Sequence of chain 1.E:
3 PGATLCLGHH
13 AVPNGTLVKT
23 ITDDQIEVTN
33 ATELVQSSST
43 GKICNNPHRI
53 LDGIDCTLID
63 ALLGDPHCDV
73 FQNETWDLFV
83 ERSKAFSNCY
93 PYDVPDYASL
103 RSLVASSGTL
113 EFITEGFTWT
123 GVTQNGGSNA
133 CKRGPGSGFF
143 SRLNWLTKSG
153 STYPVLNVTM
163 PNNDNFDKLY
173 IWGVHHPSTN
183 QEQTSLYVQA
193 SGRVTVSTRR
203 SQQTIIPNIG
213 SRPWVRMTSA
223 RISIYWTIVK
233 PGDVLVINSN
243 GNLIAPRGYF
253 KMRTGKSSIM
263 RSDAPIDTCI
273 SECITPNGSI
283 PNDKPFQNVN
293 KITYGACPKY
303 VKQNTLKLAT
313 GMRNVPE

Binding-site contacts:
Ligand atom C1 contacts residue ASN131 of chain 1.E at 3.7 Å.
Ligand atom O8 contacts residue TRP147 of chain 1.E at 3.9 Å.
Ligand atom N5 contacts residue TRP147 of chain 1.E at 4.1 Å.
Ligand atom O10 contacts residue LEU188 of chain 1.E at 3.2 Å.
Ligand atom C11 contacts residue GLY128 of chain 1.E at 3.7 Å.
Ligand atom N5 contacts residue GLY129 of chain 1.E at 3.0 Å (h-bond).
Ligand atom C8 contacts residue TRP147 of chain 1.E at 4.0 Å (hydrophobic).
Ligand atom C8 contacts residue TYR92 of chain 1.E at 3.8 Å (hydrophobic).
Ligand atom C9 contacts residue HIS177 of chain 1.E at 3.6 Å.
Ligand atom C11 contacts residue GLY129 of chain 1.E at 4.0 Å.
Ligand atom O9 contacts residue THR220 of chain 1.E at 3.9 Å.
Ligand atom O9 contacts residue ALA222 of chain 1.E at 3.3 Å.
Ligand atom O9 contacts residue HIS177 of chain 1.E at 3.6 Å.
Ligand atom C9 contacts residue LEU188 of chain 1.E at 4.1 Å (hydrophobic).
Ligand atom C11 contacts residue TRP147 of chain 1.E at 4.0 Å (hydrophobic).
Ligand atom O9 contacts residue TYR92 of chain 1.E at 2.8 Å (h-bond).
Ligand atom C10 contacts residue LEU188 of chain 1.E at 4.1 Å (hydrophobic).
Ligand atom C6 contacts residue GLY129 of chain 1.E at 4.0 Å.
Ligand atom C1 contacts residue SER130 of chain 1.E at 3.5 Å.
Ligand atom C11 contacts residue THR149 of chain 1.E at 3.7 Å.
Ligand atom O8 contacts residue THR220 of chain 1.E at 4.2 Å.
Ligand atom C5 contacts residue GLY129 of chain 1.E at 3.5 Å.
Ligand atom C10 contacts residue GLY129 of chain 1.E at 4.0 Å.
Ligand atom C9 contacts residue GLU184 of chain 1.E at 3.6 Å.
Ligand atom O8 contacts residue TYR92 of chain 1.E at 3.1 Å (h-bond).
Ligand atom C4 contacts residue MET219 of chain 1.E at 4.1 Å (hydrophobic).
Ligand atom O4 contacts residue GLY129 of chain 1.E at 3.6 Å (h-bond).
Ligand atom O1B contacts residue SER130 of chain 1.E at 3.3 Å.
Ligand atom C9 contacts residue TYR92 of chain 1.E at 3.2 Å (hydrophobic).
Ligand atom C3 contacts residue GLY129 of chain 1.E at 4.3 Å.
Ligand atom C9 contacts residue TRP147 of chain 1.E at 3.9 Å (hydrophobic).
Ligand atom O1A contacts residue ASN131 of chain 1.E at 3.9 Å.
Ligand atom O1B contacts residue ASN131 of chain 1.E at 2.7 Å (h-bond).
Ligand atom O7 contacts residue LEU188 of chain 1.E at 3.6 Å.
Ligand atom O3 contacts residue TRP216 of chain 1.E at 3.7 Å.
Ligand atom C4 contacts residue GLY129 of chain 1.E at 3.1 Å.
Ligand atom C6 contacts residue TRP147 of chain 1.E at 4.2 Å (hydrophobic).
Ligand atom O1A contacts residue SER130 of chain 1.E at 2.8 Å (h-bond).
Ligand atom C7 contacts residue TRP147 of chain 1.E at 3.7 Å (hydrophobic).
Ligand atom O9 contacts residue GLU184 of chain 1.E at 2.7 Å (salt-bridge).

A small-molecule ligand and the protein it binds are described below.
Small molecule (SMILES): CC(=O)N[C@H]1[C@H]([C@H](O)[C@H](O)CO)O[C@@](OC[C@H]2O[C@@H](O)[C@H](O)[C@@H](O)[C@H]2O)(C(=O)O)C[C@@H]1O